Binding-site contacts:
Ligand atom O7 contacts residue GLN56 of chain 1.A at 2.8 Å (h-bond).
Ligand atom O6 contacts residue TYR403 of chain 1.A at 3.5 Å (h-bond).
Ligand atom O5 contacts residue ASN405 of chain 1.A at 2.3 Å (h-bond).
Ligand atom C8 contacts residue TYR403 of chain 1.A at 3.5 Å (hydrophobic).
Ligand atom O5 contacts residue ARG375 of chain 1.A at 2.8 Å (salt-bridge).
Ligand atom C2 contacts residue ASN405 of chain 1.A at 2.4 Å.
Ligand atom C1 contacts residue TYR58 of chain 1.A at 3.9 Å (hydrophobic).
Ligand atom C5 contacts residue ARG375 of chain 1.A at 3.9 Å.
Ligand atom C6 contacts residue ASP355 of chain 1.A at 3.0 Å.
Ligand atom N2 contacts residue ASN405 of chain 1.A at 2.9 Å (h-bond).
Ligand atom C1 contacts residue GLN56 of chain 1.A at 3.5 Å.
Ligand atom C1 contacts residue ARG375 of chain 1.A at 3.5 Å.
Ligand atom C5 contacts residue ASN405 of chain 1.A at 3.7 Å.
Ligand atom C7 contacts residue GLN56 of chain 1.A at 3.1 Å.
Ligand atom C2 contacts residue ARG375 of chain 1.A at 3.9 Å.
Ligand atom O4 contacts residue TYR58 of chain 1.A at 4.0 Å.
Ligand atom C2 contacts residue GLN56 of chain 1.A at 3.7 Å.
Ligand atom C5 contacts residue TYR58 of chain 1.A at 3.6 Å (hydrophobic).
Ligand atom O4 contacts residue ASP355 of chain 1.A at 4.2 Å.
Ligand atom C4 contacts residue TYR58 of chain 1.A at 4.0 Å (hydrophobic).
Ligand atom C5 contacts residue ASP355 of chain 1.A at 4.1 Å.
Ligand atom N2 contacts residue GLN56 of chain 1.A at 3.6 Å.
Ligand atom O7 contacts residue TYR58 of chain 1.A at 3.4 Å.
Ligand atom C8 contacts residue TYR58 of chain 1.A at 3.8 Å (hydrophobic).
Ligand atom O5 contacts residue TYR58 of chain 1.A at 4.1 Å.
Ligand atom C1 contacts residue ASN405 of chain 1.A at 1.4 Å.
Ligand atom C3 contacts residue TYR58 of chain 1.A at 3.8 Å (hydrophobic).
Ligand atom C8 contacts residue SER407 of chain 1.A at 3.5 Å.
Ligand atom C8 contacts residue GLN56 of chain 1.A at 3.8 Å.
Ligand atom C8 contacts residue GLU78 of chain 1.A at 3.4 Å.
Ligand atom O6 contacts residue ARG375 of chain 1.A at 3.8 Å.
Ligand atom C6 contacts residue ARG375 of chain 1.A at 3.8 Å.
Ligand atom C3 contacts residue ASN405 of chain 1.A at 3.8 Å.
Ligand atom C3 contacts residue ASP355 of chain 1.A at 3.9 Å.
Ligand atom C3 contacts residue GLN56 of chain 1.A at 4.1 Å.
Ligand atom C4 contacts residue ASN405 of chain 1.A at 4.2 Å.
Ligand atom O6 contacts residue GLU354 of chain 1.A at 4.0 Å.
Ligand atom C7 contacts residue TYR58 of chain 1.A at 4.0 Å (hydrophobic).
Ligand atom O6 contacts residue ASP355 of chain 1.A at 2.7 Å (salt-bridge).
Ligand atom C7 contacts residue ASN405 of chain 1.A at 3.8 Å.

This small molecule binds to this protein.
Small molecule (SMILES): CC(=O)N[C@H]1[C@H](O[C@H]2[C@H](O)[C@@H](NC(C)=O)CO[C@@H]2CO)O[C@H](CO)[C@@H](O[C@@H]2O[C@H](CO)[C@@H](O)[C@H](O[C@H]3O[C@H](CO)[C@@H](O)[C@H](O)[C@@H]3O[C@@H]3O[C@H](CO)[C@@H](O)[C@H](O)[C@H]3NC(C)=O)[C@@H]2O)[C@@H]1O

Sequence of chain 1.A:
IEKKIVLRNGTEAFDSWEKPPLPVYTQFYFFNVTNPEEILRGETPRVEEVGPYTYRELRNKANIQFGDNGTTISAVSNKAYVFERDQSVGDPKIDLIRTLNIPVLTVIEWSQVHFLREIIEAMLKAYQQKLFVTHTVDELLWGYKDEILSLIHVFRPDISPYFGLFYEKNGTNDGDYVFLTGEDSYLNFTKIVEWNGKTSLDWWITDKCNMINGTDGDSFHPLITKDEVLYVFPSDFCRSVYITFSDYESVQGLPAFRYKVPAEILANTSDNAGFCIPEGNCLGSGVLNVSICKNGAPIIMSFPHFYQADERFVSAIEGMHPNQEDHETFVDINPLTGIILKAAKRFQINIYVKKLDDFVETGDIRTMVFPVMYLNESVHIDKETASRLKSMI